A protein and the small-molecule ligand that binds it are described below.
Small molecule (SMILES): CC(=O)N[C@@H]1[C@@H](O)[C@H](O)[C@@H](CO)O[C@H]1O

Binding-site contacts:
Ligand atom O7 contacts residue LEU1072 of chain 1.A at 4.3 Å.
Ligand atom C8 contacts residue GLU1071 of chain 1.A at 3.6 Å.
Ligand atom C8 contacts residue LEU1072 of chain 1.A at 3.9 Å (hydrophobic).
Ligand atom C2 contacts residue ASN1075 of chain 1.A at 2.5 Å.
Ligand atom C7 contacts residue LEU1072 of chain 1.A at 4.4 Å (hydrophobic).
Ligand atom O3 contacts residue ASN1075 of chain 1.A at 4.5 Å.
Ligand atom C1 contacts residue ASN1075 of chain 1.A at 1.4 Å.
Ligand atom C5 contacts residue ASN1075 of chain 1.A at 3.0 Å.
Ligand atom N2 contacts residue ASN1075 of chain 1.A at 3.5 Å (h-bond).
Ligand atom C4 contacts residue ASN1075 of chain 1.A at 3.2 Å.
Ligand atom O5 contacts residue ASN1075 of chain 1.A at 2.4 Å (h-bond).
Ligand atom N2 contacts residue LEU1072 of chain 1.A at 4.4 Å.
Ligand atom O6 contacts residue ASN1075 of chain 1.A at 2.6 Å (h-bond).
Ligand atom C3 contacts residue ASN1075 of chain 1.A at 3.4 Å.
Ligand atom C6 contacts residue ASN1075 of chain 1.A at 3.2 Å.
Ligand atom C8 contacts residue ALA1068 of chain 1.A at 4.2 Å (hydrophobic).
Ligand atom N2 contacts residue GLU1071 of chain 1.A at 3.9 Å.
Ligand atom C1 contacts residue GLU1071 of chain 1.A at 4.4 Å.

Sequence of chain 1.A:
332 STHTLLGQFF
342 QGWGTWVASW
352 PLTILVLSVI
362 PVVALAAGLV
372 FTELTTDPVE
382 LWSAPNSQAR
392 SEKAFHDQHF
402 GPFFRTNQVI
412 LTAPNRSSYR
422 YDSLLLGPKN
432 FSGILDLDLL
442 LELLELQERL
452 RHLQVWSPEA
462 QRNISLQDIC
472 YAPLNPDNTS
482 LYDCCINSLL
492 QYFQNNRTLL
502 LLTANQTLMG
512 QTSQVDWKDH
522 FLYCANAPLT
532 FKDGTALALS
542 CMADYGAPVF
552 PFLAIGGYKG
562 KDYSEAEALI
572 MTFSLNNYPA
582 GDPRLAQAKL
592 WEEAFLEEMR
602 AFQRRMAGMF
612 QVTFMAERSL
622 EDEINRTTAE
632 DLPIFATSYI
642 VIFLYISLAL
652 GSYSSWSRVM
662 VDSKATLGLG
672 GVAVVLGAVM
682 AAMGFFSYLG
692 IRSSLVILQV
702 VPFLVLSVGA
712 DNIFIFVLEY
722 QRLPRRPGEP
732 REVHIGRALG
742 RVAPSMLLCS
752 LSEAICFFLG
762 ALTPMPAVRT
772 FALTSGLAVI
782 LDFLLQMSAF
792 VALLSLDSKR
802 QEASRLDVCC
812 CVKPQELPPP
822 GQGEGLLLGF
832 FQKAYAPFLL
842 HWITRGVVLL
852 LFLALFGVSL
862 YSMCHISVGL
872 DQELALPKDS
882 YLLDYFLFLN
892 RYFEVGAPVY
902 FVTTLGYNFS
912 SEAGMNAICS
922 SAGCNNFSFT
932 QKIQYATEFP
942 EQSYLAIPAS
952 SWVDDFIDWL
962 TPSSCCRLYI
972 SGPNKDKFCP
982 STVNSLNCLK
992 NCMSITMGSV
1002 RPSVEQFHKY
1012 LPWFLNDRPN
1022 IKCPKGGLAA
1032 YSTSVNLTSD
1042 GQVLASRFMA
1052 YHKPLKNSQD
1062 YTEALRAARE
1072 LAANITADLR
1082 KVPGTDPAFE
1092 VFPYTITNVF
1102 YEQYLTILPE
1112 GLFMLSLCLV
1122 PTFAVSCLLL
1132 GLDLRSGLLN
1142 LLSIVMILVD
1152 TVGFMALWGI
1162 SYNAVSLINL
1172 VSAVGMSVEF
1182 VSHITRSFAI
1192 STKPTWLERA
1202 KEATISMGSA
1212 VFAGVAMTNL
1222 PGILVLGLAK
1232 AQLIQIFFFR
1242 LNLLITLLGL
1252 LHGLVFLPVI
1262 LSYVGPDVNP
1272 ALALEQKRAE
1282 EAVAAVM